Sequence of chain 2.A:
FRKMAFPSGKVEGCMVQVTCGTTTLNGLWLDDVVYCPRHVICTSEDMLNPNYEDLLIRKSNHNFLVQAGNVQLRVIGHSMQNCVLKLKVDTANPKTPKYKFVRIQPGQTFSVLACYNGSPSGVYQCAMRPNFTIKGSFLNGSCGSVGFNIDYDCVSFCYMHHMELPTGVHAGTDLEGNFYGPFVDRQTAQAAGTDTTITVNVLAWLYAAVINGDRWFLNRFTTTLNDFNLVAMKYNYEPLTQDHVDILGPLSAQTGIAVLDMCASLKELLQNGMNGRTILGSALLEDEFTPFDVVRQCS

A protein and the small-molecule ligand that binds it are described below.
Small molecule (SMILES): CC(C)C[C@H](NC(=O)OC1CCC(c2ccccc2)CC1)C(=O)N[C@@H](C[C@@H]1CCNC1=O)C(O)S(=O)(=O)O

Binding-site contacts:
Ligand atom C05 contacts residue YMV1 of chain 2.C at 0.0 Å.
Ligand atom O20 contacts residue YMV1 of chain 2.C at 1.2 Å.
Ligand atom C26 contacts residue YMV1 of chain 2.C at 0.1 Å.
Ligand atom C09 contacts residue YMV1 of chain 2.C at 0.1 Å.
Ligand atom C30 contacts residue YMV1 of chain 2.C at 0.2 Å.
Ligand atom O18 contacts residue HIS167 of chain 2.A at 2.7 Å (h-bond).
Ligand atom C23 contacts residue YMV1 of chain 2.C at 0.1 Å.
Ligand atom C12 contacts residue YMV1 of chain 2.C at 0.2 Å.
Ligand atom C14 contacts residue YMV1 of chain 2.C at 0.3 Å.
Ligand atom N10 contacts residue HIS168 of chain 2.A at 2.8 Å (h-bond).
Ligand atom N15 contacts residue YMV1 of chain 2.C at 0.3 Å (h-bond).
Ligand atom N10 contacts residue YMV1 of chain 2.C at 0.3 Å (h-bond).
Ligand atom C28 contacts residue YMV1 of chain 2.C at 0.1 Å.
Ligand atom C11 contacts residue CYS149 of chain 2.A at 2.8 Å (hydrophobic).
Ligand atom C29 contacts residue YMV1 of chain 2.C at 0.2 Å.
Ligand atom C07 contacts residue YMV1 of chain 2.C at 0.1 Å.
Ligand atom O01 contacts residue YMV1 of chain 2.C at 0.1 Å (h-bond).
Ligand atom C19 contacts residue YMV1 of chain 2.C at 0.2 Å.
Ligand atom O20 contacts residue HIS45 of chain 2.A at 2.9 Å (h-bond).
Ligand atom C02 contacts residue YMV1 of chain 2.C at 0.0 Å.
Ligand atom C04 contacts residue YMV1 of chain 2.C at 0.1 Å.
Ligand atom C16 contacts residue YMV1 of chain 2.C at 0.2 Å.
Ligand atom N03 contacts residue YMV1 of chain 2.C at 0.1 Å (h-bond).
Ligand atom C11 contacts residue YMV1 of chain 2.C at 0.2 Å.
Ligand atom C32 contacts residue YMV1 of chain 2.C at 0.2 Å.
Ligand atom C24 contacts residue YMV1 of chain 2.C at 0.0 Å.
Ligand atom C33 contacts residue YMV1 of chain 2.C at 0.0 Å.
Ligand atom O20 contacts residue CYS149 of chain 2.A at 2.6 Å (h-bond).
Ligand atom C25 contacts residue YMV1 of chain 2.C at 0.1 Å.
Ligand atom C19 contacts residue CYS149 of chain 2.A at 1.8 Å (hydrophobic).
Ligand atom C31 contacts residue YMV1 of chain 2.C at 0.2 Å.
Ligand atom O21 contacts residue YMV1 of chain 2.C at 0.4 Å (h-bond).
Ligand atom C06 contacts residue YMV1 of chain 2.C at 0.1 Å.
Ligand atom C13 contacts residue YMV1 of chain 2.C at 0.3 Å.
Ligand atom C17 contacts residue YMV1 of chain 2.C at 0.2 Å.
Ligand atom C27 contacts residue YMV1 of chain 2.C at 0.1 Å.
Ligand atom O18 contacts residue YMV1 of chain 2.C at 0.4 Å (h-bond).
Ligand atom C08 contacts residue YMV1 of chain 2.C at 0.1 Å.
Ligand atom C34 contacts residue YMV1 of chain 2.C at 0.1 Å.
Ligand atom O22 contacts residue YMV1 of chain 2.C at 0.1 Å (h-bond).